Binding-site contacts:
Ligand atom C7 contacts residue SER34 of chain 1.B at 3.3 Å.
Ligand atom O7 contacts residue SER34 of chain 1.B at 2.8 Å (h-bond).
Ligand atom C7 contacts residue ASN35 of chain 1.B at 3.7 Å.
Ligand atom C1 contacts residue ASN35 of chain 1.B at 1.4 Å.
Ligand atom N2 contacts residue SER34 of chain 1.B at 4.5 Å.
Ligand atom C4 contacts residue ASN35 of chain 1.B at 4.2 Å.
Ligand atom O7 contacts residue ASN35 of chain 1.B at 3.7 Å.
Ligand atom C3 contacts residue ASN35 of chain 1.B at 3.8 Å.
Ligand atom C5 contacts residue ASN35 of chain 1.B at 3.6 Å.
Ligand atom C8 contacts residue ASN35 of chain 1.B at 4.2 Å.
Ligand atom N2 contacts residue ASN35 of chain 1.B at 3.0 Å (h-bond).
Ligand atom C2 contacts residue ASN35 of chain 1.B at 2.5 Å.
Ligand atom O5 contacts residue ASN35 of chain 1.B at 2.3 Å (h-bond).
Ligand atom C8 contacts residue SER34 of chain 1.B at 3.2 Å.

Sequence of chain 1.B:
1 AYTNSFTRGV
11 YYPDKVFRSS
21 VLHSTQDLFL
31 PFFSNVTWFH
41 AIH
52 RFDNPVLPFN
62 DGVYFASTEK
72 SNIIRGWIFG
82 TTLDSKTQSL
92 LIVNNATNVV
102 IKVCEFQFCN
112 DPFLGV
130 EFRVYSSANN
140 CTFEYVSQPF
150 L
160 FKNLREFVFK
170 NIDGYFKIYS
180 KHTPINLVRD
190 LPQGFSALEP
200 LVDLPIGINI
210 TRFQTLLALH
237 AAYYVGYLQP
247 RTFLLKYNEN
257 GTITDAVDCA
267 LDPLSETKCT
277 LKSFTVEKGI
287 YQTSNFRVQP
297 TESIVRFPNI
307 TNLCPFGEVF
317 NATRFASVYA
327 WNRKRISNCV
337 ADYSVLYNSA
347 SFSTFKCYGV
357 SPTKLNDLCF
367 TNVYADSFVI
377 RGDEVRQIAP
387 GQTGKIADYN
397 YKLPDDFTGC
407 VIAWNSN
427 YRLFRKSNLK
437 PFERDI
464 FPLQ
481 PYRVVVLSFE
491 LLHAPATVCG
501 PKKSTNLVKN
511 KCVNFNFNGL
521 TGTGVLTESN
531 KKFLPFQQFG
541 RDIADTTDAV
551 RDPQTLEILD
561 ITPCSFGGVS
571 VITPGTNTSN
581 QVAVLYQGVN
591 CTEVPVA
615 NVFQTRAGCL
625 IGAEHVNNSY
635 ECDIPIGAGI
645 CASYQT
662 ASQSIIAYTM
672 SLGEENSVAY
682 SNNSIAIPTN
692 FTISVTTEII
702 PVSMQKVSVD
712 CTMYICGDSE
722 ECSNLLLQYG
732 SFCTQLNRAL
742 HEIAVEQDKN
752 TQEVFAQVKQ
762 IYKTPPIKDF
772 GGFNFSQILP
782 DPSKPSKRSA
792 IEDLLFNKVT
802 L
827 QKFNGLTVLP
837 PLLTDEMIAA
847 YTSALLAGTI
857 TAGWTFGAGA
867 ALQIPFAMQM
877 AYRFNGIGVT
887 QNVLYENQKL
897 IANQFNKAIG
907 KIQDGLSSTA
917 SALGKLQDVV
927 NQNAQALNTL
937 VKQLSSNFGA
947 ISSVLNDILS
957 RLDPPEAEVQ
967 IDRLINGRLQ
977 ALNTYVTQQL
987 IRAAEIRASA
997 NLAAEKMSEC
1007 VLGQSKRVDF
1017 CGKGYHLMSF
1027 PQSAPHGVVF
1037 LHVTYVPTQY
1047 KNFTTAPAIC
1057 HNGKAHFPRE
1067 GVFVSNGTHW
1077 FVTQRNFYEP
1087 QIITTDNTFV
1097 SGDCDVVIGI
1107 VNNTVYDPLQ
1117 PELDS

This protein binds this small molecule.
Small molecule (SMILES): CC(=O)N[C@@H]1[C@@H](O)[C@H](O)[C@@H](CO)O[C@H]1O